Sequence of chain 1.FB:
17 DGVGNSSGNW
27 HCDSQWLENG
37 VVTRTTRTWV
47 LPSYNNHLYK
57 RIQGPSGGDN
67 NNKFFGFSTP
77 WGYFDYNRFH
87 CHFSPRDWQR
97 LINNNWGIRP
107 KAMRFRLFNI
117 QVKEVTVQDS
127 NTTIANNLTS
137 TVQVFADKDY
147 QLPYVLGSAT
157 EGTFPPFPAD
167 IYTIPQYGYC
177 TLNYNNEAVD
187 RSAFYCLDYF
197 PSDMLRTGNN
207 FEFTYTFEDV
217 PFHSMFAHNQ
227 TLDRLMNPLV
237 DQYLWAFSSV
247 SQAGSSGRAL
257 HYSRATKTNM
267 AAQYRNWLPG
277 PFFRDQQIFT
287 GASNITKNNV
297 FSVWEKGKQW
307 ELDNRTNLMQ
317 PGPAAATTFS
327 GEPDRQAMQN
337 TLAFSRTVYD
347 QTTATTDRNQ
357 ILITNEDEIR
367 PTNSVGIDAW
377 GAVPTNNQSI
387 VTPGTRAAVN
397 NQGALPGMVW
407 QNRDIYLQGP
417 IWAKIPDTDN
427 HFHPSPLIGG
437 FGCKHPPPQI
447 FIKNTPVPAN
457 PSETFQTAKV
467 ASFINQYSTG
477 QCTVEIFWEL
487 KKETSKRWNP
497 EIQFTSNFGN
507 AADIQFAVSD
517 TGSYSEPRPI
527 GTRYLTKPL

Sequence of chain 1.GB:
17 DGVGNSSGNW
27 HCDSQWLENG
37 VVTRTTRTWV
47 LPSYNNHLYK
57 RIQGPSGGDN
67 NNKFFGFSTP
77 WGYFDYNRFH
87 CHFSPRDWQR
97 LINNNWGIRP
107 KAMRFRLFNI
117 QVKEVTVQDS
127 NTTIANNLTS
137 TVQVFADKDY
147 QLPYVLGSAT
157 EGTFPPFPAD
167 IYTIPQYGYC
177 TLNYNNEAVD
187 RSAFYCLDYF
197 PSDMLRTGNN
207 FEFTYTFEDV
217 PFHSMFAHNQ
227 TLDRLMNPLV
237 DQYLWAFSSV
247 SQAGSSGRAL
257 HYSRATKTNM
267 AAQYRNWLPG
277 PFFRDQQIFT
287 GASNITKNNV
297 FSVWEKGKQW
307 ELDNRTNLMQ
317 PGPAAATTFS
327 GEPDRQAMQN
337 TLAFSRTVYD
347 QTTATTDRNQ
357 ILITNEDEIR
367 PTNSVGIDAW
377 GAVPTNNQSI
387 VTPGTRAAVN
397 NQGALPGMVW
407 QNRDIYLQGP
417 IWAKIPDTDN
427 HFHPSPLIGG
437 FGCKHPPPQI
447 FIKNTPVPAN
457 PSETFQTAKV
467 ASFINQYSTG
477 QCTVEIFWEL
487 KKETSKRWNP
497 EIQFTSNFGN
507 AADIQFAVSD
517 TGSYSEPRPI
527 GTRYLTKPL

A small-molecule ligand and the protein it binds are described below.
Small molecule (SMILES): Nc1ncnc2c1ncn2[C@H]1C[C@H](O)[C@@H](COP(=O)(O)O)O1

Binding-site contacts:
Ligand atom C5 contacts residue PRO217 of chain 1.FB at 3.8 Å (hydrophobic).
Ligand atom C4' contacts residue HIS429 of chain 1.FB at 3.9 Å.
Ligand atom C6 contacts residue PRO430 of chain 1.FB at 3.7 Å (hydrophobic).
Ligand atom N6 contacts residue SER431 of chain 1.FB at 3.3 Å.
Ligand atom O2P contacts residue ASN426 of chain 1.GB at 3.3 Å.
Ligand atom N7 contacts residue SER431 of chain 1.FB at 3.8 Å.
Ligand atom O5' contacts residue HIS429 of chain 1.FB at 4.2 Å.
Ligand atom C2 contacts residue PRO430 of chain 1.FB at 3.8 Å (hydrophobic).
Ligand atom C2' contacts residue PRO430 of chain 1.FB at 3.5 Å (hydrophobic).
Ligand atom C5' contacts residue HIS429 of chain 1.FB at 3.1 Å.
Ligand atom N7 contacts residue ASN426 of chain 1.GB at 3.5 Å (h-bond).
Ligand atom P contacts residue ASP425 of chain 1.GB at 3.7 Å.
Ligand atom C4 contacts residue PRO217 of chain 1.FB at 3.8 Å (hydrophobic).
Ligand atom N6 contacts residue GLY436 of chain 1.FB at 3.8 Å.
Ligand atom N1 contacts residue GLY438 of chain 1.FB at 3.7 Å.
Ligand atom N6 contacts residue PRO432 of chain 1.FB at 4.0 Å.
Ligand atom N6 contacts residue ASN408 of chain 1.FB at 3.9 Å.
Ligand atom N1 contacts residue PRO430 of chain 1.FB at 3.5 Å (h-bond).
Ligand atom C2 contacts residue GLY438 of chain 1.FB at 3.9 Å.
Ligand atom N1 contacts residue PRO217 of chain 1.FB at 4.1 Å.
Ligand atom O2P contacts residue HIS427 of chain 1.GB at 3.1 Å.
Ligand atom C2' contacts residue HIS429 of chain 1.FB at 3.7 Å.
Ligand atom N3 contacts residue PRO430 of chain 1.FB at 4.1 Å.
Ligand atom C8 contacts residue ASN426 of chain 1.GB at 3.0 Å.
Ligand atom N9 contacts residue PRO217 of chain 1.FB at 4.2 Å.
Ligand atom N9 contacts residue ASN426 of chain 1.GB at 4.1 Å.
Ligand atom C3' contacts residue HIS429 of chain 1.FB at 3.7 Å.
Ligand atom C5 contacts residue SER431 of chain 1.FB at 4.0 Å.
Ligand atom C6 contacts residue SER431 of chain 1.FB at 3.8 Å.
Ligand atom C2 contacts residue PRO217 of chain 1.FB at 3.8 Å (hydrophobic).
Ligand atom N7 contacts residue ASN408 of chain 1.FB at 3.5 Å (h-bond).
Ligand atom C8 contacts residue ASP425 of chain 1.GB at 4.1 Å.
Ligand atom C5' contacts residue HIS427 of chain 1.GB at 4.0 Å.
Ligand atom O4' contacts residue ASN426 of chain 1.GB at 4.0 Å.
Ligand atom N6 contacts residue GLY438 of chain 1.FB at 4.2 Å.
Ligand atom O4' contacts residue HIS429 of chain 1.FB at 4.0 Å.
Ligand atom N6 contacts residue PRO430 of chain 1.FB at 4.1 Å.
Ligand atom O2P contacts residue ASP425 of chain 1.GB at 3.2 Å (salt-bridge).
Ligand atom N3 contacts residue PRO217 of chain 1.FB at 3.9 Å.
Ligand atom C6 contacts residue PRO217 of chain 1.FB at 4.0 Å (hydrophobic).